Binding-site contacts:
Ligand atom O2 contacts residue SER20 of chain 1.V at 3.8 Å.
Ligand atom C12 contacts residue GLY47 of chain 1.V at 3.4 Å.
Ligand atom C1 contacts residue ASP124 of chain 1.W at 3.5 Å.
Ligand atom C31 contacts residue ARG98 of chain 1.W at 3.9 Å.
Ligand atom C13 contacts residue THR1 of chain 1.V at 3.8 Å.
Ligand atom O3 contacts residue THR48 of chain 1.V at 3.7 Å.
Ligand atom C4 contacts residue ASP124 of chain 1.W at 3.5 Å.
Ligand atom C11 contacts residue GLY47 of chain 1.V at 3.7 Å.
Ligand atom C2 contacts residue ASP124 of chain 1.W at 3.7 Å.
Ligand atom C2 contacts residue THR21 of chain 1.V at 3.8 Å.
Ligand atom C23 contacts residue ARG19 of chain 1.V at 3.9 Å.
Ligand atom C4 contacts residue GLN22 of chain 1.V at 3.7 Å.
Ligand atom C29 contacts residue ILE126 of chain 1.W at 3.7 Å (hydrophobic).
Ligand atom C24 contacts residue THR48 of chain 1.V at 3.6 Å.
Ligand atom C10 contacts residue GLY47 of chain 1.V at 3.5 Å.
Ligand atom C11 contacts residue THR1 of chain 1.V at 2.4 Å.
Ligand atom C13 contacts residue LYS33 of chain 1.V at 3.9 Å.
Ligand atom O2 contacts residue THR21 of chain 1.V at 3.0 Å (h-bond).
Ligand atom C14 contacts residue GLY45 of chain 1.V at 3.7 Å.
Ligand atom O3 contacts residue ALA49 of chain 1.V at 3.0 Å (h-bond).
Ligand atom O6 contacts residue GLY47 of chain 1.V at 3.1 Å (h-bond).
Ligand atom C6 contacts residue GLY47 of chain 1.V at 3.5 Å.
Ligand atom N2 contacts residue THR21 of chain 1.V at 3.0 Å (h-bond).
Ligand atom C17 contacts residue THR1 of chain 1.V at 2.4 Å.
Ligand atom C23 contacts residue THR21 of chain 1.V at 3.4 Å.
Ligand atom N3 contacts residue THR1 of chain 1.V at 3.7 Å.
Ligand atom C23 contacts residue THR1 of chain 1.V at 3.1 Å.
Ligand atom C23 contacts residue GLY168 of chain 1.V at 3.2 Å.
Ligand atom N3 contacts residue GLY47 of chain 1.V at 2.8 Å (h-bond).
Ligand atom O6 contacts residue THR1 of chain 1.V at 2.4 Å (h-bond).
Ligand atom C18 contacts residue THR1 of chain 1.V at 3.3 Å.
Ligand atom C15 contacts residue ALA49 of chain 1.V at 3.8 Å (hydrophobic).
Ligand atom C27 contacts residue ASP124 of chain 1.W at 3.4 Å.
Ligand atom C3 contacts residue ASP124 of chain 1.W at 3.4 Å.
Ligand atom C26 contacts residue SER20 of chain 1.V at 3.0 Å.
Ligand atom N1 contacts residue ASP124 of chain 1.W at 2.7 Å (salt-bridge).
Ligand atom C26 contacts residue THR21 of chain 1.V at 3.8 Å.
Ligand atom C12 contacts residue THR1 of chain 1.V at 2.9 Å.
Ligand atom C8 contacts residue GLY47 of chain 1.V at 3.7 Å.
Ligand atom C16 contacts residue THR1 of chain 1.V at 1.4 Å.

Sequence of chain 1.V:
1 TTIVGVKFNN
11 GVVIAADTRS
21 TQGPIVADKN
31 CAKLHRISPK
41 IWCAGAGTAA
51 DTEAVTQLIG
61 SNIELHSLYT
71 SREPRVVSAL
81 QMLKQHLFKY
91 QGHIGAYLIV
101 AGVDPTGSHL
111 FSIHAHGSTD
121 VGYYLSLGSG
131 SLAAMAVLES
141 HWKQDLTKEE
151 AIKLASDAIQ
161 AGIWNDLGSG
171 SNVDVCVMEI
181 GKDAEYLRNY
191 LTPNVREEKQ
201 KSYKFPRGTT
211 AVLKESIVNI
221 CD

The protein below binds the small molecule below.
Small molecule (SMILES): C=C(C)[C@H](O)[C@H](CC(C)C)NC(=O)[C@H](CCC(=O)N(C)C)NC(=O)[C@@H](NC(=O)CCCCC)C(C)C

Sequence of chain 1.W:
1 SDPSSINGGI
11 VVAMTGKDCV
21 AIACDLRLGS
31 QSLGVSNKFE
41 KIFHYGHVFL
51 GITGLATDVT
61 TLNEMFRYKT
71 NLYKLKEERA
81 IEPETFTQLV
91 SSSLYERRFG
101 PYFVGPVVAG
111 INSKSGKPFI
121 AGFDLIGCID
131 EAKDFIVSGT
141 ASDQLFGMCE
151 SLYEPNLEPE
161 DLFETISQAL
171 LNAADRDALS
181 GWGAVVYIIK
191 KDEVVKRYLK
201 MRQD